Sequence of chain 1.A:
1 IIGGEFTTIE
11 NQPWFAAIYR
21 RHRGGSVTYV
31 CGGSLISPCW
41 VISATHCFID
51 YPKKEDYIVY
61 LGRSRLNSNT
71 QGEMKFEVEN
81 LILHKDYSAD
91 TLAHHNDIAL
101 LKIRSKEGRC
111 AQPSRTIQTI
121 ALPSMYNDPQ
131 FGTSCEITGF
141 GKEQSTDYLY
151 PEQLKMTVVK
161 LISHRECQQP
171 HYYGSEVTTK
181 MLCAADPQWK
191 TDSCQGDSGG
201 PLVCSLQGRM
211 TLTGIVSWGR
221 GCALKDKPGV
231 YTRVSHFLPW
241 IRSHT

This small molecule binds to this protein.
Small molecule (SMILES): CC(C)[C@H](NC(=O)[C@H](CCC(=O)O)NC(=O)[C@H](Cc1ccc(O)cc1)NC(=O)[C@H](CCCN=C(N)N)NC(=O)[C@H](CO)NC(=O)[C@H](CS)NC(=O)[C@H](C)N)C(=O)N[C@@H](CC(=O)O)C(=O)N[C@@H](CS)C(=O)N[C@@H](CCCN=C(N)N)C(=O)NCC(=O)N[C@@H](CCCN=C(N)N)C(=O)/N=C/C(=O)N[C@@H](CO)C(=O)N[C@@H](C)C(=O)N[C@H](C=O)CS

Binding-site contacts:
Ligand atom O contacts residue ARG23 of chain 1.A at 3.6 Å (salt-bridge).
Ligand atom NH2 contacts residue GLY221 of chain 1.A at 3.0 Å (h-bond).
Ligand atom OD1 contacts residue HIS46 of chain 1.A at 2.9 Å (h-bond).
Ligand atom CE1 contacts residue GLY25 of chain 1.A at 3.5 Å.
Ligand atom CZ contacts residue GLY221 of chain 1.A at 3.3 Å.
Ligand atom O contacts residue HIS94 of chain 1.A at 3.5 Å (h-bond).
Ligand atom NH2 contacts residue ZBR1 of chain 1.C at 3.4 Å.
Ligand atom N contacts residue VAL30 of chain 1.A at 3.1 Å (h-bond).
Ligand atom O contacts residue TYR51 of chain 1.A at 3.2 Å (h-bond).
Ligand atom O contacts residue GLN195 of chain 1.A at 2.8 Å (h-bond).
Ligand atom CE1 contacts residue HIS22 of chain 1.A at 3.5 Å.
Ligand atom NH1 contacts residue SER193 of chain 1.A at 2.9 Å (h-bond).
Ligand atom NH1 contacts residue GLY229 of chain 1.A at 3.1 Å.
Ligand atom NE contacts residue GLY221 of chain 1.A at 2.9 Å (h-bond).
Ligand atom OD2 contacts residue SER198 of chain 1.A at 2.8 Å (h-bond).
Ligand atom CG contacts residue GLY196 of chain 1.A at 3.5 Å.
Ligand atom CB contacts residue VAL30 of chain 1.A at 3.3 Å (hydrophobic).
Ligand atom NE contacts residue SER193 of chain 1.A at 3.5 Å (h-bond).
Ligand atom O contacts residue HIS46 of chain 1.A at 3.5 Å.
Ligand atom NH1 contacts residue ASP192 of chain 1.A at 2.8 Å (salt-bridge).
Ligand atom NE contacts residue ASP50 of chain 1.A at 2.9 Å (salt-bridge).
Ligand atom NH2 contacts residue ASP50 of chain 1.A at 3.3 Å (salt-bridge).
Ligand atom CZ contacts residue SER193 of chain 1.A at 3.4 Å.
Ligand atom CD1 contacts residue HIS22 of chain 1.A at 3.5 Å.
Ligand atom CG contacts residue SER198 of chain 1.A at 3.3 Å.
Ligand atom O contacts residue GLN195 of chain 1.A at 3.1 Å (h-bond).
Ligand atom CB contacts residue GLY196 of chain 1.A at 3.4 Å.
Ligand atom O contacts residue GLN195 of chain 1.A at 3.4 Å.
Ligand atom CB contacts residue TYR150 of chain 1.A at 3.6 Å (hydrophobic).
Ligand atom CA contacts residue VAL30 of chain 1.A at 3.3 Å (hydrophobic).
Ligand atom CZ contacts residue ASP192 of chain 1.A at 3.2 Å.
Ligand atom OD2 contacts residue GLY196 of chain 1.A at 2.7 Å (h-bond).
Ligand atom O contacts residue ARG20 of chain 1.A at 3.5 Å (salt-bridge).
Ligand atom OD1 contacts residue SER198 of chain 1.A at 3.2 Å (h-bond).
Ligand atom NH2 contacts residue ASP192 of chain 1.A at 2.7 Å (salt-bridge).
Ligand atom OD1 contacts residue CYS31 of chain 1.A at 3.5 Å (h-bond).
Ligand atom CB contacts residue ZBR1 of chain 1.C at 2.5 Å.
Ligand atom OH contacts residue GLY24 of chain 1.A at 3.5 Å.
Ligand atom SG contacts residue ZBR1 of chain 1.C at 1.7 Å.
Ligand atom CD contacts residue SER193 of chain 1.A at 3.5 Å.